Sequence of chain 1.B:
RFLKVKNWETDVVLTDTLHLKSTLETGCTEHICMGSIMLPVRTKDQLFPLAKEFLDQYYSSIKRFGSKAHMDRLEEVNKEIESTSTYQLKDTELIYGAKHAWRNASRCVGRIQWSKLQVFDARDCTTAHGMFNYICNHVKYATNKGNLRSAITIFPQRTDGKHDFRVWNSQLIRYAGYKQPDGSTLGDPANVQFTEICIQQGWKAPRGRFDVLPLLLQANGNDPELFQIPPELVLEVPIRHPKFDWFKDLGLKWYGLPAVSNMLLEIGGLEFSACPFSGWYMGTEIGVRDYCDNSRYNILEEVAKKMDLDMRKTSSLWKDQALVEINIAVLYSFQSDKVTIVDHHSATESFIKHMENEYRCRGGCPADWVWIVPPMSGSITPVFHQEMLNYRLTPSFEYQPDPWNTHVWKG

A protein and the small-molecule ligand that binds it are described below.
Small molecule (SMILES): Nc1cccc(CCc2cccc(OCc3ccc4ccc(N)nc4c3)c2)n1

Binding-site contacts:
Ligand atom C26 contacts residue ASN273 of chain 1.B at 3.4 Å.
Ligand atom C02 contacts residue TRP291 of chain 1.B at 3.5 Å (hydrophobic).
Ligand atom C08 contacts residue HEM1 of chain 1.I at 3.4 Å.
Ligand atom C17 contacts residue ASN273 of chain 1.B at 3.6 Å.
Ligand atom C09 contacts residue VAL271 of chain 1.B at 3.5 Å (hydrophobic).
Ligand atom C13 contacts residue VAL271 of chain 1.B at 3.4 Å (hydrophobic).
Ligand atom N28 contacts residue GLU296 of chain 1.B at 2.6 Å (salt-bridge).
Ligand atom O14 contacts residue GOL1 of chain 1.M at 3.5 Å (h-bond).
Ligand atom N01 contacts residue TRP291 of chain 1.B at 2.6 Å (h-bond).
Ligand atom C15 contacts residue HEM1 of chain 1.I at 3.4 Å.
Ligand atom C10 contacts residue VAL271 of chain 1.B at 3.5 Å (hydrophobic).
Ligand atom C10 contacts residue HEM1 of chain 1.I at 3.4 Å.
Ligand atom N23 contacts residue ASP413 of chain 1.B at 3.6 Å.
Ligand atom C02 contacts residue GLU296 of chain 1.B at 3.4 Å.
Ligand atom C05 contacts residue VAL271 of chain 1.B at 3.6 Å (hydrophobic).
Ligand atom C03 contacts residue HEM1 of chain 1.I at 3.2 Å.
Ligand atom C27 contacts residue GOL1 of chain 1.M at 3.7 Å.
Ligand atom C18 contacts residue GOL1 of chain 1.M at 3.6 Å.
Ligand atom C11 contacts residue HEM1 of chain 1.I at 3.4 Å.
Ligand atom C09 contacts residue HEM1 of chain 1.I at 3.7 Å.
Ligand atom C12 contacts residue MET274 of chain 1.B at 3.6 Å (hydrophobic).
Ligand atom C08 contacts residue GLU296 of chain 1.B at 3.4 Å.
Ligand atom C06 contacts residue GLU296 of chain 1.B at 3.4 Å.
Ligand atom C12 contacts residue HEM1 of chain 1.I at 3.4 Å.
Ligand atom C18 contacts residue ASN273 of chain 1.B at 3.4 Å.
Ligand atom C19 contacts residue ASN273 of chain 1.B at 3.3 Å.
Ligand atom N01 contacts residue HEM1 of chain 1.I at 3.1 Å.
Ligand atom C21 contacts residue ASP413 of chain 1.B at 3.5 Å.
Ligand atom C26 contacts residue TYR410 of chain 1.B at 3.4 Å (hydrophobic).
Ligand atom N01 contacts residue TYR292 of chain 1.B at 3.7 Å.
Ligand atom C17 contacts residue GOL1 of chain 1.M at 3.3 Å.
Ligand atom C11 contacts residue VAL271 of chain 1.B at 3.5 Å (hydrophobic).
Ligand atom N23 contacts residue GLN411 of chain 1.B at 3.0 Å (h-bond).
Ligand atom C27 contacts residue VAL271 of chain 1.B at 3.4 Å (hydrophobic).
Ligand atom C02 contacts residue HEM1 of chain 1.I at 3.5 Å.
Ligand atom C07 contacts residue GLU296 of chain 1.B at 3.4 Å.
Ligand atom N01 contacts residue GLU296 of chain 1.B at 2.6 Å (salt-bridge).
Ligand atom C16 contacts residue ASN273 of chain 1.B at 3.5 Å.
Ligand atom C12 contacts residue VAL271 of chain 1.B at 3.4 Å (hydrophobic).
Ligand atom C25 contacts residue ASN273 of chain 1.B at 3.3 Å.